Sequence of chain 1.C:
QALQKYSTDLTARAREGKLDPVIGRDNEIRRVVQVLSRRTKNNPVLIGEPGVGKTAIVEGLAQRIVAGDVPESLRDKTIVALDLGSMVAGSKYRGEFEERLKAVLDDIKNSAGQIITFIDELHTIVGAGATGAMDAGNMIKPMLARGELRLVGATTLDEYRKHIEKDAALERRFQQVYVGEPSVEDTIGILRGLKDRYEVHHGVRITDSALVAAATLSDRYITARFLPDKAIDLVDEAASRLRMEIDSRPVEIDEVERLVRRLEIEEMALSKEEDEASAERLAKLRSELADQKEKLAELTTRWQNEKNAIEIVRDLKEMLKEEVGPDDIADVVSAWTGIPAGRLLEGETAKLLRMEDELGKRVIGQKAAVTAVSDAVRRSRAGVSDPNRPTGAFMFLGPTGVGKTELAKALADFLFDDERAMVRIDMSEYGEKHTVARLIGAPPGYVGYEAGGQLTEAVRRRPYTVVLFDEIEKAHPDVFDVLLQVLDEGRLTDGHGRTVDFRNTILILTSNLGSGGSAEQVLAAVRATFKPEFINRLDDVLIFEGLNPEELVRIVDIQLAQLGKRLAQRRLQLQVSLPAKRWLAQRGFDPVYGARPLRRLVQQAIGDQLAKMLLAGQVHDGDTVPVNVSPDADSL

Binding-site contacts:
Ligand atom C2' contacts residue GLU615 of chain 1.C at 3.6 Å.
Ligand atom O1B contacts residue THR614 of chain 1.C at 2.7 Å (h-bond).
Ligand atom PG contacts residue ARG746 of chain 1.D at 3.8 Å.
Ligand atom N1 contacts residue ARG571 of chain 1.C at 3.7 Å.
Ligand atom O2B contacts residue THR614 of chain 1.C at 3.5 Å (h-bond).
Ligand atom C2 contacts residue VAL572 of chain 1.C at 3.9 Å (hydrophobic).
Ligand atom N6 contacts residue VAL572 of chain 1.C at 3.8 Å.
Ligand atom C8 contacts residue VAL611 of chain 1.C at 3.8 Å (hydrophobic).
Ligand atom C3' contacts residue ARG808 of chain 1.C at 3.8 Å.
Ligand atom O2B contacts residue VAL611 of chain 1.C at 3.8 Å.
Ligand atom O2' contacts residue GLU615 of chain 1.C at 3.4 Å (salt-bridge).
Ligand atom N7 contacts residue VAL611 of chain 1.C at 2.8 Å (h-bond).
Ligand atom O3B contacts residue LYS613 of chain 1.C at 2.6 Å (salt-bridge).
Ligand atom S1G contacts residue THR609 of chain 1.C at 3.4 Å (h-bond).
Ligand atom S1G contacts residue ARG746 of chain 1.D at 2.9 Å (salt-bridge).
Ligand atom O2G contacts residue ARG746 of chain 1.D at 3.5 Å (salt-bridge).
Ligand atom N6 contacts residue VAL611 of chain 1.C at 3.5 Å (h-bond).
Ligand atom N6 contacts residue ILE573 of chain 1.C at 2.7 Å (h-bond).
Ligand atom O1B contacts residue LYS613 of chain 1.C at 3.9 Å.
Ligand atom O2B contacts residue GLY612 of chain 1.C at 3.2 Å (h-bond).
Ligand atom O2A contacts residue GLU615 of chain 1.C at 3.6 Å.
Ligand atom O2A contacts residue GLY612 of chain 1.C at 3.2 Å.
Ligand atom C8 contacts residue GLY610 of chain 1.C at 3.9 Å.
Ligand atom O3' contacts residue ARG808 of chain 1.C at 2.8 Å (salt-bridge).
Ligand atom O2B contacts residue LYS613 of chain 1.C at 2.9 Å (salt-bridge).
Ligand atom O3A contacts residue ARG805 of chain 1.C at 3.8 Å.
Ligand atom O3G contacts residue LYS613 of chain 1.C at 3.1 Å (salt-bridge).
Ligand atom N1 contacts residue VAL572 of chain 1.C at 3.4 Å.
Ligand atom PB contacts residue LYS613 of chain 1.C at 3.3 Å.
Ligand atom C2 contacts residue ARG571 of chain 1.C at 3.2 Å.
Ligand atom PG contacts residue LYS613 of chain 1.C at 3.4 Å.
Ligand atom O3B contacts residue GLY610 of chain 1.C at 3.3 Å (h-bond).
Ligand atom O2A contacts residue LYS613 of chain 1.C at 3.7 Å.
Ligand atom N7 contacts residue GLY612 of chain 1.C at 3.9 Å.
Ligand atom O2G contacts residue GLU680 of chain 1.C at 3.1 Å (salt-bridge).
Ligand atom O1A contacts residue THR614 of chain 1.C at 3.3 Å.
Ligand atom C6 contacts residue ILE573 of chain 1.C at 3.6 Å (hydrophobic).
Ligand atom C5 contacts residue VAL611 of chain 1.C at 3.7 Å (hydrophobic).
Ligand atom S1G contacts residue ARG805 of chain 1.C at 2.7 Å (salt-bridge).
Ligand atom N1 contacts residue ILE573 of chain 1.C at 3.0 Å (h-bond).

Sequence of chain 1.D:
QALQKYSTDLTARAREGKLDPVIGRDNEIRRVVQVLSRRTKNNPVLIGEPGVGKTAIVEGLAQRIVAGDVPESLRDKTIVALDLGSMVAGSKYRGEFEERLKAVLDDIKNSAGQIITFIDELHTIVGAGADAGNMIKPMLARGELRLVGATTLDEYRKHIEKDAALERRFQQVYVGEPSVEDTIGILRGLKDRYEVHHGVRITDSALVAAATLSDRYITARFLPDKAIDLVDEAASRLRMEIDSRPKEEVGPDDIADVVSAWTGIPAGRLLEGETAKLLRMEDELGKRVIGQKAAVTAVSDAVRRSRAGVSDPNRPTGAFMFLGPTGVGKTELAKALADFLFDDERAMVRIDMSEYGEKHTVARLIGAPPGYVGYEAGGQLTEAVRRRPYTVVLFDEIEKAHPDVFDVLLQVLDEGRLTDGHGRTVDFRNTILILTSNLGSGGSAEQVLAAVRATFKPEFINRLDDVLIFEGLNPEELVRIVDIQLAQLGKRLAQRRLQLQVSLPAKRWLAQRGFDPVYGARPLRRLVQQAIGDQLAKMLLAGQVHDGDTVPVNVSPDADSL

This small molecule binds to this protein.
Small molecule (SMILES): Nc1ncnc2c1ncn2[C@@H]1O[C@H](COP(=O)(O)OP(=O)(O)OP(O)(O)=S)[C@@H](O)[C@H]1O